The protein below binds the small molecule below.
Small molecule (SMILES): CCCCCCCCCCO[C@@H]1O[C@H](CO)[C@@H](O[C@H]2O[C@H](CO)[C@@H](O)[C@H](O)[C@H]2O)[C@H](O)[C@H]1O

Sequence of chain 1.B:
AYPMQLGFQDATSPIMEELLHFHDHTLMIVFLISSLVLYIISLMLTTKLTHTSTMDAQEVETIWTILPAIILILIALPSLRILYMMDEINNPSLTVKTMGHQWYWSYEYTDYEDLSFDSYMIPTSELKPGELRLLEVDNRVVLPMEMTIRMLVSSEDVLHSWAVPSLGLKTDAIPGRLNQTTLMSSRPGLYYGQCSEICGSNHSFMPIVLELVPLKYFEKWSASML

Binding-site contacts:
Ligand atom C22 contacts residue LEU75 of chain 1.B at 4.3 Å (hydrophobic).
Ligand atom C22 contacts residue HIS26 of chain 1.B at 4.2 Å.
Ligand atom C25 contacts residue ILE30 of chain 1.B at 3.9 Å (hydrophobic).
Ligand atom C25 contacts residue MET29 of chain 1.B at 4.5 Å (hydrophobic).
Ligand atom C43 contacts residue ILE34 of chain 1.B at 3.9 Å (hydrophobic).
Ligand atom C31 contacts residue ILE30 of chain 1.B at 3.7 Å (hydrophobic).
Ligand atom C19 contacts residue HIS26 of chain 1.B at 3.8 Å.
Ligand atom C25 contacts residue LEU75 of chain 1.B at 4.3 Å (hydrophobic).
Ligand atom C34 contacts residue LEU33 of chain 1.B at 4.5 Å (hydrophobic).
Ligand atom C37 contacts residue LEU33 of chain 1.B at 4.4 Å (hydrophobic).
Ligand atom C43 contacts residue ILE72 of chain 1.B at 4.2 Å (hydrophobic).
Ligand atom C37 contacts residue ILE72 of chain 1.B at 3.8 Å (hydrophobic).
Ligand atom C25 contacts residue HIS26 of chain 1.B at 4.3 Å.
Ligand atom C40 contacts residue LEU33 of chain 1.B at 3.6 Å (hydrophobic).
Ligand atom C18 contacts residue HIS26 of chain 1.B at 3.3 Å.
Ligand atom C28 contacts residue MET29 of chain 1.B at 4.1 Å (hydrophobic).
Ligand atom C31 contacts residue MET29 of chain 1.B at 4.1 Å (hydrophobic).
Ligand atom C43 contacts residue LEU33 of chain 1.B at 4.1 Å (hydrophobic).